The protein below binds the small molecule below.
Small molecule (SMILES): N#Cc1cccc(C#N)c1-c1nc2c3ccccc3c3cc(Cl)ccc3c2[nH]1

Binding-site contacts:
Ligand atom C23 contacts residue HIS49 of chain 2.A at 4.0 Å.
Ligand atom C10 contacts residue SER123 of chain 1.A at 3.9 Å.
Ligand atom C9 contacts residue PRO120 of chain 1.A at 4.0 Å (hydrophobic).
Ligand atom C5 contacts residue ARG34 of chain 2.A at 3.9 Å.
Ligand atom C2 contacts residue HIS49 of chain 2.A at 3.7 Å.
Ligand atom C14 contacts residue SER123 of chain 1.A at 3.5 Å.
Ligand atom N24 contacts residue LEU35 of chain 2.A at 3.3 Å.
Ligand atom C1 contacts residue LEU35 of chain 2.A at 3.6 Å (hydrophobic).
Ligand atom C21 contacts residue SER123 of chain 1.A at 3.6 Å.
Ligand atom C22 contacts residue VAL124 of chain 1.A at 4.0 Å (hydrophobic).
Ligand atom C7 contacts residue GSH1 of chain 1.C at 3.9 Å.
Ligand atom C11 contacts residue THR127 of chain 1.A at 3.2 Å.
Ligand atom C3 contacts residue ARG48 of chain 2.A at 3.8 Å.
Ligand atom C7 contacts residue PHE40 of chain 2.A at 3.6 Å (hydrophobic).
Ligand atom C9 contacts residue HIS49 of chain 2.A at 3.8 Å.
Ligand atom C7 contacts residue ASP45 of chain 2.A at 3.8 Å.
Ligand atom C16 contacts residue PRO120 of chain 1.A at 3.6 Å (hydrophobic).
Ligand atom C10 contacts residue THR127 of chain 1.A at 3.7 Å.
Ligand atom C4 contacts residue ARG48 of chain 2.A at 3.2 Å.
Ligand atom C5 contacts residue PHE40 of chain 2.A at 3.7 Å (hydrophobic).
Ligand atom C20 contacts residue PRO120 of chain 1.A at 4.0 Å (hydrophobic).
Ligand atom C12 contacts residue VAL124 of chain 1.A at 4.0 Å (hydrophobic).
Ligand atom C3 contacts residue PRO120 of chain 1.A at 3.9 Å (hydrophobic).
Ligand atom C13 contacts residue LEU35 of chain 2.A at 4.0 Å (hydrophobic).
Ligand atom C17 contacts residue SER123 of chain 1.A at 3.9 Å.
Ligand atom C1 contacts residue GLY31 of chain 2.A at 4.0 Å.
Ligand atom C2 contacts residue SER123 of chain 1.A at 3.2 Å.
Ligand atom N26 contacts residue HIS49 of chain 2.A at 3.1 Å (h-bond).
Ligand atom N25 contacts residue ALA119 of chain 1.A at 3.5 Å.
Ligand atom C14 contacts residue GSH1 of chain 1.C at 4.0 Å.
Ligand atom N25 contacts residue HIS49 of chain 2.A at 3.8 Å.
Ligand atom N25 contacts residue ASP45 of chain 2.A at 3.7 Å.
Ligand atom C15 contacts residue PRO120 of chain 1.A at 3.8 Å (hydrophobic).
Ligand atom N25 contacts residue SER123 of chain 1.A at 3.4 Å (h-bond).
Ligand atom N27 contacts residue SER123 of chain 1.A at 3.4 Å.
Ligand atom C23 contacts residue SER123 of chain 1.A at 3.6 Å.
Ligand atom C8 contacts residue PRO120 of chain 1.A at 3.8 Å (hydrophobic).
Ligand atom C2 contacts residue ASP45 of chain 2.A at 4.0 Å.
Ligand atom C19 contacts residue SER123 of chain 1.A at 3.7 Å.
Ligand atom C6 contacts residue GLY31 of chain 2.A at 3.8 Å.

Sequence of chain 2.A:
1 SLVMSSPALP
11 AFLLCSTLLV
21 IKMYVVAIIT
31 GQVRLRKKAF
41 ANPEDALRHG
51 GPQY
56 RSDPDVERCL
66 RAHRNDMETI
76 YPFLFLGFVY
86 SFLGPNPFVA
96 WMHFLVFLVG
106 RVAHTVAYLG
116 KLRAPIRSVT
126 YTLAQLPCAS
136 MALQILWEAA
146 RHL

Sequence of chain 1.A:
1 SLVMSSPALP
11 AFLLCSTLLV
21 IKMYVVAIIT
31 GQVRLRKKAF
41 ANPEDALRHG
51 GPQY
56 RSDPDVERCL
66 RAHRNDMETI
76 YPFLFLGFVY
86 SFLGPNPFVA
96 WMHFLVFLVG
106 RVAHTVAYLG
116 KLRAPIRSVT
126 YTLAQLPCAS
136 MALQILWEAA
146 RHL